This protein binds this small molecule.
Small molecule (SMILES): CC(=O)N[C@@H]1[C@@H](O)[C@H](O)[C@@H](CO)O[C@H]1O

Sequence of chain 1.A:
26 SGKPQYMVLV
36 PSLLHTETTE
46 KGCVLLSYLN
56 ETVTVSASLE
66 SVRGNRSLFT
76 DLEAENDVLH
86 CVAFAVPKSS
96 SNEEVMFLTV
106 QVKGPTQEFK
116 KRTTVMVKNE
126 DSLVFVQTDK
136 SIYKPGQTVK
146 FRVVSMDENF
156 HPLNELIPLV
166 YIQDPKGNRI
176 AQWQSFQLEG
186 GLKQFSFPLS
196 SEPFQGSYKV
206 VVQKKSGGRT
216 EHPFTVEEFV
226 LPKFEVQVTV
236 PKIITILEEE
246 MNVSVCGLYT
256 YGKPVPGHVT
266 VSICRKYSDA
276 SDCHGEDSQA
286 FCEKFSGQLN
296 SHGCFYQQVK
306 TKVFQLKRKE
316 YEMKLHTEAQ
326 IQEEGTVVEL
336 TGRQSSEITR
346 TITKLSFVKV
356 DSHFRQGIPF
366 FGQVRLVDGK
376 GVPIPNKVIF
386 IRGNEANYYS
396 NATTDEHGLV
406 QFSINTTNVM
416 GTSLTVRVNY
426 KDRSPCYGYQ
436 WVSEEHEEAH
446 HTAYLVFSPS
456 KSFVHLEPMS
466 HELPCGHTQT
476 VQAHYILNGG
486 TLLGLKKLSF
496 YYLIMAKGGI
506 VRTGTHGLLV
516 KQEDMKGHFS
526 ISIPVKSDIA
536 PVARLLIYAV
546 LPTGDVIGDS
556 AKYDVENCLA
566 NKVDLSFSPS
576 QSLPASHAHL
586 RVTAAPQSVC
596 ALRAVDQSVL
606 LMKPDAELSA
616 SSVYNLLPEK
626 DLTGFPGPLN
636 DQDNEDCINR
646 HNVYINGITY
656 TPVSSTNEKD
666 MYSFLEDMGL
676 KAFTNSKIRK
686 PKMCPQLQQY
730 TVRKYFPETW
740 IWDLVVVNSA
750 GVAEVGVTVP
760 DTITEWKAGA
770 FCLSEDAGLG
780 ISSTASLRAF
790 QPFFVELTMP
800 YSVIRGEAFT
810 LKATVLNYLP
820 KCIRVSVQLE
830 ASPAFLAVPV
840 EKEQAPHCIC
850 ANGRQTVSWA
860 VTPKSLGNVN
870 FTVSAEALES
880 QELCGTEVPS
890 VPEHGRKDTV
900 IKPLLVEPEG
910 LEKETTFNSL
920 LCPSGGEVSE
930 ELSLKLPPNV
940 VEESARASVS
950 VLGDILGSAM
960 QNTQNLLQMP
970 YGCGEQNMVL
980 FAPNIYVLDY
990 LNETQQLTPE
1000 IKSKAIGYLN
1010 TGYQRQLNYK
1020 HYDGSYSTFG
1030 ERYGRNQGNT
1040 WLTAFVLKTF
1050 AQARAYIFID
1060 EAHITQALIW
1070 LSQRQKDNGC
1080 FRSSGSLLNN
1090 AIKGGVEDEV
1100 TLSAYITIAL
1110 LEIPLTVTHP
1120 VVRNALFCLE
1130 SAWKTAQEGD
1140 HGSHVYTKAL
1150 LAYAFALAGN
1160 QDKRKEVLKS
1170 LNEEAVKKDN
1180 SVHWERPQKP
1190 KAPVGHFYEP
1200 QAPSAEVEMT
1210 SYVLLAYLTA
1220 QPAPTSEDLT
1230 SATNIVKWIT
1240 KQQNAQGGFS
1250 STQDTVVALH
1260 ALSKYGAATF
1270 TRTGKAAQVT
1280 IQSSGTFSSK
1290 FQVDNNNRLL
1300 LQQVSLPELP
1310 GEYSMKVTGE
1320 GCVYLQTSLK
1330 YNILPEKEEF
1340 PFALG

Binding-site contacts:
Ligand atom C6 contacts residue GLN112 of chain 1.A at 4.1 Å.
Ligand atom C8 contacts residue ASN55 of chain 1.A at 3.7 Å.
Ligand atom O3 contacts residue LEU54 of chain 1.A at 4.4 Å.
Ligand atom C3 contacts residue LEU54 of chain 1.A at 4.2 Å (hydrophobic).
Ligand atom C5 contacts residue ASN55 of chain 1.A at 3.7 Å.
Ligand atom N2 contacts residue THR111 of chain 1.A at 4.2 Å.
Ligand atom C2 contacts residue THR111 of chain 1.A at 4.4 Å.
Ligand atom O6 contacts residue LEU54 of chain 1.A at 4.4 Å.
Ligand atom O7 contacts residue THR111 of chain 1.A at 3.5 Å.
Ligand atom N2 contacts residue ASN55 of chain 1.A at 3.0 Å (h-bond).
Ligand atom C7 contacts residue THR111 of chain 1.A at 3.5 Å.
Ligand atom C7 contacts residue ASN55 of chain 1.A at 3.6 Å.
Ligand atom C4 contacts residue ASN55 of chain 1.A at 4.4 Å.
Ligand atom C8 contacts residue THR111 of chain 1.A at 3.4 Å.
Ligand atom O5 contacts residue ASN55 of chain 1.A at 2.5 Å (h-bond).
Ligand atom C1 contacts residue THR111 of chain 1.A at 3.2 Å.
Ligand atom C1 contacts residue LEU54 of chain 1.A at 3.7 Å (hydrophobic).
Ligand atom C1 contacts residue ASN55 of chain 1.A at 1.5 Å.
Ligand atom C5 contacts residue THR111 of chain 1.A at 4.5 Å.
Ligand atom O7 contacts residue ASN55 of chain 1.A at 4.5 Å.
Ligand atom C3 contacts residue ASN55 of chain 1.A at 4.0 Å.
Ligand atom C5 contacts residue LEU54 of chain 1.A at 4.2 Å (hydrophobic).
Ligand atom C2 contacts residue ASN55 of chain 1.A at 2.7 Å.
Ligand atom O5 contacts residue LEU54 of chain 1.A at 3.4 Å.
Ligand atom O5 contacts residue THR111 of chain 1.A at 3.9 Å.
Ligand atom C2 contacts residue LEU54 of chain 1.A at 3.6 Å (hydrophobic).
Ligand atom C4 contacts residue LEU54 of chain 1.A at 3.9 Å (hydrophobic).